Sequence of chain 1.A:
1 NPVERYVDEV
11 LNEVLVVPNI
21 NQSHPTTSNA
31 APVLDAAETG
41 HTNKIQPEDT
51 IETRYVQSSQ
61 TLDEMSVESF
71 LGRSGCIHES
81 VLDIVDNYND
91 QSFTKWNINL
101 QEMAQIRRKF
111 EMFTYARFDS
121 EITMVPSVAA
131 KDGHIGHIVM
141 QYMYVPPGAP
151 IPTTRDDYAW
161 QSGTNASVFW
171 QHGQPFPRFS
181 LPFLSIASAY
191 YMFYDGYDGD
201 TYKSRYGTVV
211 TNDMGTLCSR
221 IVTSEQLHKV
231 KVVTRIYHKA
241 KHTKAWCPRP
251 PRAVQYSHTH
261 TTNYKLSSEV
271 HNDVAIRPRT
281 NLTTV

A protein and the small-molecule ligand that binds it are described below.
Small molecule (SMILES): Cc1cc(CCCOc2c(C)cc(-c3nnn(C)n3)cc2C)on1

Binding-site contacts:
Ligand atom CM4 contacts residue TYR142 of chain 1.A at 3.7 Å (hydrophobic).
Ligand atom N1A contacts residue MET124 of chain 1.A at 3.6 Å.
Ligand atom N5A contacts residue MET124 of chain 1.A at 3.9 Å.
Ligand atom N5A contacts residue PHE179 of chain 1.A at 3.3 Å.
Ligand atom C4 contacts residue LEU100 of chain 1.A at 3.9 Å (hydrophobic).
Ligand atom C6B contacts residue ILE98 of chain 1.A at 3.8 Å (hydrophobic).
Ligand atom N4A contacts residue TYR144 of chain 1.A at 3.7 Å.
Ligand atom CM2 contacts residue ILE122 of chain 1.A at 3.8 Å (hydrophobic).
Ligand atom CM4 contacts residue VAL168 of chain 1.A at 3.9 Å (hydrophobic).
Ligand atom CM2 contacts residue ILE77 of chain 1.A at 3.8 Å (hydrophobic).
Ligand atom CM3 contacts residue TYR190 of chain 1.A at 3.6 Å (hydrophobic).
Ligand atom N2 contacts residue LEU100 of chain 1.A at 3.8 Å.
Ligand atom N1A contacts residue PHE179 of chain 1.A at 3.3 Å.
Ligand atom N3A contacts residue PHE179 of chain 1.A at 3.7 Å.
Ligand atom C5B contacts residue LEU181 of chain 1.A at 3.6 Å (hydrophobic).
Ligand atom O1 contacts residue LEU100 of chain 1.A at 3.7 Å.
Ligand atom C2B contacts residue ILE122 of chain 1.A at 4.0 Å (hydrophobic).
Ligand atom CM6 contacts residue LEU184 of chain 1.A at 3.7 Å (hydrophobic).
Ligand atom O1 contacts residue MET214 of chain 1.A at 3.2 Å.
Ligand atom C2A contacts residue PHE179 of chain 1.A at 3.5 Å (hydrophobic).
Ligand atom N1A contacts residue LEU217 of chain 1.A at 3.3 Å.
Ligand atom C1B contacts residue ILE98 of chain 1.A at 3.7 Å (hydrophobic).
Ligand atom CM6 contacts residue TYR144 of chain 1.A at 3.7 Å (hydrophobic).
Ligand atom C1C contacts residue MET214 of chain 1.A at 3.2 Å (hydrophobic).
Ligand atom C1B contacts residue LEU181 of chain 1.A at 4.0 Å (hydrophobic).
Ligand atom C5 contacts residue MET214 of chain 1.A at 3.4 Å (hydrophobic).
Ligand atom N5A contacts residue LEU217 of chain 1.A at 3.6 Å.
Ligand atom N4A contacts residue PHE179 of chain 1.A at 3.5 Å.
Ligand atom C4 contacts residue TYR190 of chain 1.A at 3.7 Å (hydrophobic).
Ligand atom CM6 contacts residue LEU181 of chain 1.A at 3.8 Å (hydrophobic).
Ligand atom CM4 contacts residue ALA166 of chain 1.A at 3.1 Å (hydrophobic).
Ligand atom C5B contacts residue TYR144 of chain 1.A at 3.8 Å (hydrophobic).
Ligand atom C6B contacts residue LEU181 of chain 1.A at 3.5 Å (hydrophobic).
Ligand atom CM4 contacts residue TYR144 of chain 1.A at 3.8 Å (hydrophobic).
Ligand atom C4 contacts residue MET214 of chain 1.A at 3.7 Å (hydrophobic).
Ligand atom O1B contacts residue ILE98 of chain 1.A at 3.2 Å.
Ligand atom C3 contacts residue LEU100 of chain 1.A at 3.8 Å (hydrophobic).
Ligand atom N3A contacts residue TYR144 of chain 1.A at 3.2 Å.
Ligand atom C2A contacts residue LEU217 of chain 1.A at 4.0 Å (hydrophobic).
Ligand atom N2 contacts residue MET214 of chain 1.A at 3.8 Å.